Binding-site contacts:
Ligand atom C contacts residue TYR66 of chain 1.A at 4.0 Å (hydrophobic).
Ligand atom OG1 contacts residue MAN1 of chain 1.E at 1.4 Å.
Ligand atom CB contacts residue TYR66 of chain 1.A at 3.6 Å (hydrophobic).
Ligand atom CD contacts residue MAN1 of chain 1.E at 4.2 Å.
Ligand atom O contacts residue MAN1 of chain 1.E at 4.3 Å.
Ligand atom C contacts residue PHE97 of chain 1.A at 3.9 Å (hydrophobic).
Ligand atom CG contacts residue PHE97 of chain 1.A at 3.7 Å (hydrophobic).
Ligand atom OG1 contacts residue NAG2 of chain 1.E at 4.2 Å.
Ligand atom CD contacts residue PHE97 of chain 1.A at 3.6 Å (hydrophobic).
Ligand atom CB contacts residue PHE97 of chain 1.A at 4.2 Å (hydrophobic).
Ligand atom N contacts residue PHE97 of chain 1.A at 3.8 Å.
Ligand atom N contacts residue TYR66 of chain 1.A at 4.2 Å.
Ligand atom CG contacts residue TRP120 of chain 1.A at 3.5 Å (hydrophobic).
Ligand atom CG2 contacts residue TYR66 of chain 1.A at 3.9 Å (hydrophobic).
Ligand atom CD contacts residue TYR66 of chain 1.A at 4.3 Å (hydrophobic).
Ligand atom CA contacts residue PHE97 of chain 1.A at 4.3 Å (hydrophobic).
Ligand atom CG contacts residue PRO68 of chain 1.A at 4.3 Å (hydrophobic).
Ligand atom CD contacts residue PRO68 of chain 1.A at 4.2 Å (hydrophobic).
Ligand atom C contacts residue MAN1 of chain 1.E at 4.4 Å.
Ligand atom CA contacts residue TYR66 of chain 1.A at 3.6 Å (hydrophobic).
Ligand atom CB contacts residue HIS98 of chain 1.A at 4.2 Å.
Ligand atom OG1 contacts residue TYR66 of chain 1.A at 3.6 Å (h-bond).
Ligand atom CG contacts residue HIS98 of chain 1.A at 4.4 Å.
Ligand atom CG2 contacts residue SER67 of chain 1.A at 3.7 Å.
Ligand atom N contacts residue PHE97 of chain 1.A at 4.0 Å.
Ligand atom C contacts residue PHE97 of chain 1.A at 4.0 Å (hydrophobic).
Ligand atom CA contacts residue PHE97 of chain 1.A at 3.9 Å (hydrophobic).
Ligand atom CG2 contacts residue MAN1 of chain 1.E at 3.2 Å.
Ligand atom CA contacts residue MAN1 of chain 1.E at 3.6 Å.
Ligand atom O contacts residue TYR66 of chain 1.A at 3.1 Å (h-bond).
Ligand atom N contacts residue MAN1 of chain 1.E at 4.5 Å.
Ligand atom O contacts residue PHE97 of chain 1.A at 3.6 Å.
Ligand atom CB contacts residue MAN1 of chain 1.E at 2.3 Å.
Ligand atom O contacts residue PHE97 of chain 1.A at 4.5 Å.
Ligand atom CD contacts residue TRP120 of chain 1.A at 3.5 Å (hydrophobic).

Sequence of chain 1.A:
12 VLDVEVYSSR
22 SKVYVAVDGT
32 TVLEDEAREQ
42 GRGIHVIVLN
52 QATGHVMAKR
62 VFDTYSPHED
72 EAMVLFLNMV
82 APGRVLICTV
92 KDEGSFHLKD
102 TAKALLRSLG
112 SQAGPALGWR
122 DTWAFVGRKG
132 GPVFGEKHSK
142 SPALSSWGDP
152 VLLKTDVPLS

This small molecule binds to this protein.
Small molecule (SMILES): CC(C)[C@@H](C=O)NC(=O)[C@@H]1CCCN1C(=O)[C@@H](NC(=O)[C@@H]1CCCN1C(=O)[C@@H](N)[C@@H](C)O)[C@@H](C)O